Sequence of chain 1.A:
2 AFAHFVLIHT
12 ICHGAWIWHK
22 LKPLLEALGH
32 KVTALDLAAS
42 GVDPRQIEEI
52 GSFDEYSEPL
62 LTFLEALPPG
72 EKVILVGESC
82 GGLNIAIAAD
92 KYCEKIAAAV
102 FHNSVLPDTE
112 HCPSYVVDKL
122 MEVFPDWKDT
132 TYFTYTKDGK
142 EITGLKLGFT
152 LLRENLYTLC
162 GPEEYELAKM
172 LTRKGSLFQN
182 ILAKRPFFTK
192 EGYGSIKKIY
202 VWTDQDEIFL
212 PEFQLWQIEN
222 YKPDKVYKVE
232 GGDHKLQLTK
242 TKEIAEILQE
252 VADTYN

A protein and the small-molecule ligand that binds it are described below.
Small molecule (SMILES): CC(C)(O)C#N

Binding-site contacts:
Ligand atom C3 contacts residue ILE12 of chain 1.A at 3.8 Å (hydrophobic).
Ligand atom C4 contacts residue THR11 of chain 1.A at 3.5 Å.
Ligand atom C4 contacts residue HIS235 of chain 1.A at 3.7 Å.
Ligand atom C2 contacts residue SER80 of chain 1.A at 3.5 Å.
Ligand atom C2 contacts residue LEU157 of chain 1.A at 4.4 Å (hydrophobic).
Ligand atom N5 contacts residue HIS14 of chain 1.A at 3.8 Å.
Ligand atom C3 contacts residue TRP128 of chain 1.A at 4.4 Å (hydrophobic).
Ligand atom C4 contacts residue SER80 of chain 1.A at 3.4 Å.
Ligand atom C1 contacts residue THR11 of chain 1.A at 3.8 Å.
Ligand atom O6 contacts residue CYS81 of chain 1.A at 3.7 Å.
Ligand atom C2 contacts residue PHE210 of chain 1.A at 4.1 Å (hydrophobic).
Ligand atom C4 contacts residue LEU157 of chain 1.A at 3.5 Å (hydrophobic).
Ligand atom N5 contacts residue LYS236 of chain 1.A at 3.0 Å (salt-bridge).
Ligand atom N5 contacts residue SER80 of chain 1.A at 3.9 Å.
Ligand atom O6 contacts residue THR11 of chain 1.A at 2.7 Å (h-bond).
Ligand atom N5 contacts residue THR11 of chain 1.A at 3.6 Å.
Ligand atom C2 contacts residue ILE209 of chain 1.A at 3.8 Å (hydrophobic).
Ligand atom C3 contacts residue LEU148 of chain 1.A at 3.9 Å (hydrophobic).
Ligand atom O6 contacts residue SER80 of chain 1.A at 2.6 Å (h-bond).
Ligand atom C2 contacts residue HIS235 of chain 1.A at 4.2 Å.
Ligand atom C4 contacts residue LYS236 of chain 1.A at 3.9 Å.
Ligand atom N5 contacts residue HIS235 of chain 1.A at 3.4 Å.
Ligand atom C3 contacts residue LEU157 of chain 1.A at 4.3 Å (hydrophobic).
Ligand atom C4 contacts residue HIS14 of chain 1.A at 4.1 Å.
Ligand atom N5 contacts residue LEU157 of chain 1.A at 3.4 Å.
Ligand atom C1 contacts residue HIS235 of chain 1.A at 4.4 Å.
Ligand atom O6 contacts residue ILE12 of chain 1.A at 4.2 Å.
Ligand atom C1 contacts residue SER80 of chain 1.A at 3.3 Å.
Ligand atom C2 contacts residue TRP128 of chain 1.A at 4.1 Å (hydrophobic).
Ligand atom C3 contacts residue THR11 of chain 1.A at 4.3 Å.
Ligand atom C1 contacts residue LEU157 of chain 1.A at 4.3 Å (hydrophobic).